Sequence of chain 1.B:
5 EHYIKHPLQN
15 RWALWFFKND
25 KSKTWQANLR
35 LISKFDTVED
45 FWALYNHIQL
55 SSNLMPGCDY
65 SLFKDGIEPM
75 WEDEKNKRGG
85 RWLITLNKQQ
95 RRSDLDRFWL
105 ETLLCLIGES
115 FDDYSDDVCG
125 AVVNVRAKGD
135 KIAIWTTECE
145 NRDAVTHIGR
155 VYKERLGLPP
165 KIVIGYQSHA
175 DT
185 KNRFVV

Binding-site contacts:
Ligand atom O12 contacts residue GLU76 of chain 1.B at 3.8 Å.
Ligand atom O12 contacts residue MET74 of chain 1.B at 3.2 Å.
Ligand atom P1 contacts residue ARG130 of chain 1.B at 4.0 Å.
Ligand atom N5 contacts residue GLU76 of chain 1.B at 3.0 Å (salt-bridge).
Ligand atom N3 contacts residue TRP75 of chain 1.B at 3.7 Å.
Ligand atom C5 contacts residue TRP29 of chain 1.B at 3.4 Å (hydrophobic).
Ligand atom C9 contacts residue TRP75 of chain 1.B at 3.6 Å (hydrophobic).
Ligand atom C6 contacts residue TRP75 of chain 1.B at 3.8 Å (hydrophobic).
Ligand atom O12 contacts residue TRP75 of chain 1.B at 2.8 Å (h-bond).
Ligand atom C9 contacts residue TRP29 of chain 1.B at 3.5 Å (hydrophobic).
Ligand atom N5 contacts residue TRP29 of chain 1.B at 3.7 Å.
Ligand atom N3 contacts residue TRP29 of chain 1.B at 3.7 Å.
Ligand atom C11 contacts residue GLU76 of chain 1.B at 3.8 Å.
Ligand atom O4 contacts residue ARG130 of chain 1.B at 2.5 Å (salt-bridge).
Ligand atom N2 contacts residue TRP75 of chain 1.B at 3.4 Å.
Ligand atom C8 contacts residue TRP29 of chain 1.B at 3.4 Å (hydrophobic).
Ligand atom O12 contacts residue TRP29 of chain 1.B at 3.6 Å.
Ligand atom C3 contacts residue TRP75 of chain 1.B at 4.1 Å (hydrophobic).
Ligand atom N1 contacts residue TRP75 of chain 1.B at 3.8 Å.
Ligand atom P2 contacts residue ARG130 of chain 1.B at 3.6 Å.
Ligand atom C10 contacts residue TRP29 of chain 1.B at 3.8 Å (hydrophobic).
Ligand atom O5 contacts residue LYS135 of chain 1.B at 2.7 Å (salt-bridge).
Ligand atom O3 contacts residue LYS135 of chain 1.B at 3.1 Å (salt-bridge).
Ligand atom C7 contacts residue TRP75 of chain 1.B at 3.5 Å (hydrophobic).
Ligand atom C8 contacts residue TRP75 of chain 1.B at 3.5 Å (hydrophobic).
Ligand atom C10 contacts residue TRP75 of chain 1.B at 3.8 Å (hydrophobic).
Ligand atom C7 contacts residue TRP29 of chain 1.B at 3.6 Å (hydrophobic).
Ligand atom N1 contacts residue TRP29 of chain 1.B at 3.4 Å.
Ligand atom P2 contacts residue LYS135 of chain 1.B at 3.6 Å.
Ligand atom N5 contacts residue TRP75 of chain 1.B at 3.4 Å.
Ligand atom O8 contacts residue LYS135 of chain 1.B at 3.2 Å (salt-bridge).
Ligand atom O9 contacts residue TRP29 of chain 1.B at 3.4 Å.
Ligand atom N4 contacts residue GLU76 of chain 1.B at 2.8 Å (salt-bridge).
Ligand atom C6 contacts residue TRP29 of chain 1.B at 3.4 Å (hydrophobic).
Ligand atom C11 contacts residue TRP75 of chain 1.B at 3.3 Å (hydrophobic).
Ligand atom N2 contacts residue TRP29 of chain 1.B at 3.2 Å.
Ligand atom O1 contacts residue ARG130 of chain 1.B at 2.9 Å (salt-bridge).
Ligand atom C10 contacts residue GLU76 of chain 1.B at 3.5 Å.
Ligand atom C11 contacts residue TRP29 of chain 1.B at 3.4 Å (hydrophobic).
Ligand atom O5 contacts residue ARG130 of chain 1.B at 3.8 Å.

This protein binds this small molecule.
Small molecule (SMILES): C[n+]1cn([C@@H]2O[C@H](CSP(=O)(O)OP(=O)(O)OP(=O)(O)SCC3OC(n4cnc5c(=O)[nH]c(N)nc54)[C@@H](O)[C@H]3O)[C@@H](O)[C@H]2O)c2[nH]c(N)nc(=O)c21